Sequence of chain 1.B:
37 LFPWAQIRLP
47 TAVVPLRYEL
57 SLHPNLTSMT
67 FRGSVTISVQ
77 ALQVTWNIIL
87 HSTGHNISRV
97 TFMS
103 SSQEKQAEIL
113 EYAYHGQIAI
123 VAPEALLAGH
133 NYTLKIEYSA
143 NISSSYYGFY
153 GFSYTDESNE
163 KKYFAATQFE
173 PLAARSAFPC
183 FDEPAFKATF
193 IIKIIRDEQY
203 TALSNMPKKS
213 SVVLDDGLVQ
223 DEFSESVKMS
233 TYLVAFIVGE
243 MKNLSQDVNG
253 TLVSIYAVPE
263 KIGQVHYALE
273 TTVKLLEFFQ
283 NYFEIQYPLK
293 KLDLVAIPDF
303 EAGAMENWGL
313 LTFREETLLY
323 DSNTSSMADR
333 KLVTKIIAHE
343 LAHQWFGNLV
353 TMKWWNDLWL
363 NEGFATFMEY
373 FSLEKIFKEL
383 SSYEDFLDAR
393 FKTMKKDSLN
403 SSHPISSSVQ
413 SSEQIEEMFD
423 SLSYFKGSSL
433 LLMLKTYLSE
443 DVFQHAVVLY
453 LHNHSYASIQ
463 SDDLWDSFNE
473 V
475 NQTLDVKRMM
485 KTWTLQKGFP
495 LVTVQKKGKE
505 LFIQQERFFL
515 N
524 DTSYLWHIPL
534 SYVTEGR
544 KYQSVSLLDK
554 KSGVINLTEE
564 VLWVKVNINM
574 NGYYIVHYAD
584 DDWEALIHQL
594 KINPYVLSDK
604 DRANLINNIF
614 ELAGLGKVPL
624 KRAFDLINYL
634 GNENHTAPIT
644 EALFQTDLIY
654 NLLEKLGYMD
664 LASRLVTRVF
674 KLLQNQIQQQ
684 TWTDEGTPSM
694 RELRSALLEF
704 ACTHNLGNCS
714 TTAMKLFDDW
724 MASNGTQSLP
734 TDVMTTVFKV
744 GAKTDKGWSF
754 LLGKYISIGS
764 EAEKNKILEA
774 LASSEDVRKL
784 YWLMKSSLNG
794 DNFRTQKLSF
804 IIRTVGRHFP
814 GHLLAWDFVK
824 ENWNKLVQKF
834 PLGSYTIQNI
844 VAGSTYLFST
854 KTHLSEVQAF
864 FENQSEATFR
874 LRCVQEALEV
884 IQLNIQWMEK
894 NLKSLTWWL

Binding-site contacts:
Ligand atom C1 contacts residue SER247 of chain 1.B at 4.2 Å.
Ligand atom O7 contacts residue LEU246 of chain 1.B at 4.0 Å.
Ligand atom O5 contacts residue ASN245 of chain 1.B at 2.4 Å (h-bond).
Ligand atom C3 contacts residue ASN245 of chain 1.B at 3.8 Å.
Ligand atom C8 contacts residue ASN245 of chain 1.B at 3.1 Å.
Ligand atom C4 contacts residue ASN245 of chain 1.B at 4.2 Å.
Ligand atom O7 contacts residue SER247 of chain 1.B at 4.2 Å.
Ligand atom C8 contacts residue LEU246 of chain 1.B at 4.5 Å (hydrophobic).
Ligand atom C5 contacts residue ASN245 of chain 1.B at 3.6 Å.
Ligand atom C7 contacts residue ASN245 of chain 1.B at 3.4 Å.
Ligand atom O5 contacts residue SER247 of chain 1.B at 4.1 Å.
Ligand atom C2 contacts residue ASN245 of chain 1.B at 2.5 Å.
Ligand atom C7 contacts residue LEU246 of chain 1.B at 4.2 Å (hydrophobic).
Ligand atom C2 contacts residue SER247 of chain 1.B at 4.4 Å.
Ligand atom O7 contacts residue ASN245 of chain 1.B at 4.3 Å.
Ligand atom C1 contacts residue ASN245 of chain 1.B at 1.4 Å.
Ligand atom N2 contacts residue ASN245 of chain 1.B at 2.5 Å (h-bond).

This protein binds this small molecule.
Small molecule (SMILES): CC(=O)N[C@@H]1[C@@H](O)[C@H](O)[C@@H](CO)O[C@H]1O